Sequence of chain 1.W:
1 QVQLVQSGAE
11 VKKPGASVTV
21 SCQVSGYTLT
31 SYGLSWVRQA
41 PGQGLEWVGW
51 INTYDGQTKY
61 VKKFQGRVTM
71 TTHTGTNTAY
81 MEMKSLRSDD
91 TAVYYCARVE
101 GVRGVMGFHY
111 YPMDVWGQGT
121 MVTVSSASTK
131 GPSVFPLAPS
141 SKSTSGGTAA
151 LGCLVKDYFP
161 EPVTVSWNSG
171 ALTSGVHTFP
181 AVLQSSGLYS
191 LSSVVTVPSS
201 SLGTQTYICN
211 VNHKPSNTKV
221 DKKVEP

Sequence of chain 1.K:
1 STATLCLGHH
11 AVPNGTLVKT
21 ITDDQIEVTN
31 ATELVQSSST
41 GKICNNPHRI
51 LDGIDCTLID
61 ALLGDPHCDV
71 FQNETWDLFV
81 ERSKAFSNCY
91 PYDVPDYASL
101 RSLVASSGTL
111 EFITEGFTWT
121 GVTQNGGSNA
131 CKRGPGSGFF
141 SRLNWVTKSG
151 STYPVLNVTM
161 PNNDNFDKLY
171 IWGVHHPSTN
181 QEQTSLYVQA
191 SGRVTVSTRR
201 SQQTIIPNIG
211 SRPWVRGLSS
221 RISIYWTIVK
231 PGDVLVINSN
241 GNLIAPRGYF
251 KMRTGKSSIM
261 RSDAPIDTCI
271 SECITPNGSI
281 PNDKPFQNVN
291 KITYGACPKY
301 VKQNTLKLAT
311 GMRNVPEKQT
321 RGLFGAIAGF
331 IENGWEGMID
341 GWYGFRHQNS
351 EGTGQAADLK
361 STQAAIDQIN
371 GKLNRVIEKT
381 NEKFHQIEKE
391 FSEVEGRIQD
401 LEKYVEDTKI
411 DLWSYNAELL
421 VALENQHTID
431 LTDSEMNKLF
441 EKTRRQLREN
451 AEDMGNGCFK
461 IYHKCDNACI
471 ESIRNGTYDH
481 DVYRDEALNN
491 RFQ

This small molecule binds to this protein.
Small molecule (SMILES): CC(=O)N[C@H]1[C@H](O[C@H]2[C@H](O)[C@@H](NC(C)=O)CO[C@@H]2CO)O[C@H](CO)[C@@H](O[C@@H]2O[C@H](CO[C@H]3O[C@H](CO[C@H]4O[C@H](CO)[C@@H](O)[C@H](O)[C@@H]4O)[C@@H](O)[C@H](O[C@H]4O[C@H](CO)[C@@H](O)[C@H](O)[C@@H]4O)[C@@H]3O)[C@@H](O)[C@H](O[C@H]3O[C@H](CO)[C@@H](O)[C@H](O)[C@@H]3O)[C@@H]2O)[C@@H]1O

Binding-site contacts:
Ligand atom C4 contacts residue GLN57 of chain 1.W at 3.4 Å.
Ligand atom C3 contacts residue GLN57 of chain 1.W at 4.0 Å.
Ligand atom O6 contacts residue THR58 of chain 1.W at 3.1 Å (h-bond).
Ligand atom N2 contacts residue ASN277 of chain 1.K at 2.8 Å (h-bond).
Ligand atom O3 contacts residue LYS291 of chain 1.K at 3.4 Å (salt-bridge).
Ligand atom C6 contacts residue ARG103 of chain 1.W at 3.8 Å.
Ligand atom C1 contacts residue GLN57 of chain 1.W at 4.1 Å.
Ligand atom O2 contacts residue GLY56 of chain 1.W at 3.1 Å (h-bond).
Ligand atom C6 contacts residue GLN57 of chain 1.W at 3.2 Å.
Ligand atom C2 contacts residue MET106 of chain 1.W at 3.9 Å (hydrophobic).
Ligand atom C3 contacts residue ASN277 of chain 1.K at 3.8 Å.
Ligand atom O7 contacts residue MET106 of chain 1.W at 3.2 Å.
Ligand atom O7 contacts residue ASP55 of chain 1.W at 2.4 Å (salt-bridge).
Ligand atom O4 contacts residue TYR54 of chain 1.W at 3.9 Å.
Ligand atom C2 contacts residue GLN57 of chain 1.W at 3.5 Å.
Ligand atom C1 contacts residue VAL289 of chain 1.K at 4.2 Å (hydrophobic).
Ligand atom O6 contacts residue MET106 of chain 1.W at 4.0 Å.
Ligand atom O2 contacts residue GLN57 of chain 1.W at 3.1 Å (h-bond).
Ligand atom O2 contacts residue ASP55 of chain 1.W at 3.5 Å (salt-bridge).
Ligand atom C5 contacts residue ASN277 of chain 1.K at 3.7 Å.
Ligand atom C1 contacts residue ASN277 of chain 1.K at 1.4 Å.
Ligand atom C8 contacts residue ASP55 of chain 1.W at 2.7 Å.
Ligand atom C1 contacts residue GLY104 of chain 1.W at 3.8 Å.
Ligand atom N2 contacts residue VAL289 of chain 1.K at 3.7 Å.
Ligand atom O3 contacts residue MET106 of chain 1.W at 3.7 Å.
Ligand atom O4 contacts residue LYS291 of chain 1.K at 3.5 Å (salt-bridge).
Ligand atom C7 contacts residue ASP55 of chain 1.W at 2.8 Å.
Ligand atom O5 contacts residue ASN277 of chain 1.K at 2.4 Å (h-bond).
Ligand atom N2 contacts residue ASP55 of chain 1.W at 4.1 Å.
Ligand atom O4 contacts residue GLN57 of chain 1.W at 3.1 Å (h-bond).
Ligand atom C7 contacts residue MET106 of chain 1.W at 4.0 Å (hydrophobic).
Ligand atom O5 contacts residue GLN57 of chain 1.W at 3.7 Å.
Ligand atom C5 contacts residue GLN57 of chain 1.W at 2.7 Å.
Ligand atom O6 contacts residue GLY104 of chain 1.W at 3.7 Å.
Ligand atom C7 contacts residue ASN277 of chain 1.K at 3.8 Å.
Ligand atom C2 contacts residue ASN277 of chain 1.K at 2.4 Å.
Ligand atom O6 contacts residue ARG103 of chain 1.W at 2.6 Å (salt-bridge).
Ligand atom O7 contacts residue ASN277 of chain 1.K at 4.0 Å.
Ligand atom C1 contacts residue GLN57 of chain 1.W at 4.1 Å.
Ligand atom O5 contacts residue GLY104 of chain 1.W at 3.2 Å (h-bond).